Sequence of chain 1.GB:
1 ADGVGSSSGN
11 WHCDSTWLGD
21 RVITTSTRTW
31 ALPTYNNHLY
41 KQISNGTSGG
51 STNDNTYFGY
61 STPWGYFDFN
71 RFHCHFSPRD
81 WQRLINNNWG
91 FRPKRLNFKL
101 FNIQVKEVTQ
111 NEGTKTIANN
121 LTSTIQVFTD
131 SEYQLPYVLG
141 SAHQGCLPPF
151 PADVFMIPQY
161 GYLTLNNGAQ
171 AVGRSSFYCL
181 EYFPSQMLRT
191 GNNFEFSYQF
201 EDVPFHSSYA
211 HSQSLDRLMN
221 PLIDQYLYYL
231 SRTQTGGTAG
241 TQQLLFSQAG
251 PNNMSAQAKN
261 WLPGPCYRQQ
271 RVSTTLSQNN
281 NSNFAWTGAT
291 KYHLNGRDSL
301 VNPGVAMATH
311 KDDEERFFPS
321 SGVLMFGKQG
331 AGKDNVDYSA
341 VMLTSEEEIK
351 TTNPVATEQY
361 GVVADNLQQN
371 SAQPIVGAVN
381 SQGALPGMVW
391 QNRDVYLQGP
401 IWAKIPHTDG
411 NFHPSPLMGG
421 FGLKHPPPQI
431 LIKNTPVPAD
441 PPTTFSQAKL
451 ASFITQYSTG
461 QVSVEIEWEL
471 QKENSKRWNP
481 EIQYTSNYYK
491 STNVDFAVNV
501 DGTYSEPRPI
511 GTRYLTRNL

The small molecule below binds the protein below.
Small molecule (SMILES): Nc1ncnc2c1ncn2[C@H]1C[C@H](O)[C@@H](COP(=O)(O)O)O1

Sequence of chain 1.EB:
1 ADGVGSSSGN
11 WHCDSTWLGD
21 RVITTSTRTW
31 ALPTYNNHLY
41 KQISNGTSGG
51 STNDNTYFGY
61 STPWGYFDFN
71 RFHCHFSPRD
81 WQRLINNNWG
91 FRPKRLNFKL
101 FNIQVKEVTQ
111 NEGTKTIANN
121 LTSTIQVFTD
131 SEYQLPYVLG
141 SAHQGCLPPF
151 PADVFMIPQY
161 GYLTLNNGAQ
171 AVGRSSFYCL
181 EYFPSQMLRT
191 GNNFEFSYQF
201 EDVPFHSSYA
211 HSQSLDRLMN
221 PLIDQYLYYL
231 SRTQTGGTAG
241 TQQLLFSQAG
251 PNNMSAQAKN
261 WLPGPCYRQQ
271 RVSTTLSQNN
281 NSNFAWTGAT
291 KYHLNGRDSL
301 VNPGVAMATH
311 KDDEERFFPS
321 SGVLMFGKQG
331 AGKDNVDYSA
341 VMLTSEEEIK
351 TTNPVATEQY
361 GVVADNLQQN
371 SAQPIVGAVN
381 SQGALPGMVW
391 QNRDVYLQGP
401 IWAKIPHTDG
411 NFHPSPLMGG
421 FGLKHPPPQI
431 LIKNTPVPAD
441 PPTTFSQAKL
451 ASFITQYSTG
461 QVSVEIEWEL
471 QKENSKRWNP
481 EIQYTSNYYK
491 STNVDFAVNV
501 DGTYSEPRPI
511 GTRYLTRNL

Binding-site contacts:
Ligand atom OP2 contacts residue DC1 of chain 1.UF at 2.5 Å (h-bond).
Ligand atom C4' contacts residue DC1 of chain 1.UF at 4.1 Å.
Ligand atom C6 contacts residue SER415 of chain 1.GB at 4.0 Å.
Ligand atom N7 contacts residue SER415 of chain 1.GB at 3.8 Å.
Ligand atom O5' contacts residue DC1 of chain 1.UF at 2.5 Å (h-bond).
Ligand atom C3' contacts residue HIS413 of chain 1.GB at 3.6 Å.
Ligand atom C5' contacts residue HIS413 of chain 1.GB at 3.7 Å.
Ligand atom C1' contacts residue DC1 of chain 1.UF at 3.9 Å.
Ligand atom N9 contacts residue PRO204 of chain 1.GB at 4.2 Å.
Ligand atom C2 contacts residue ILE405 of chain 1.GB at 4.1 Å (hydrophobic).
Ligand atom C5 contacts residue PRO204 of chain 1.GB at 3.9 Å (hydrophobic).
Ligand atom N6 contacts residue GLY420 of chain 1.GB at 4.2 Å.
Ligand atom O4' contacts residue DC1 of chain 1.UF at 3.3 Å.
Ligand atom C5 contacts residue PRO414 of chain 1.GB at 4.1 Å (hydrophobic).
Ligand atom C8 contacts residue HIS413 of chain 1.GB at 3.6 Å.
Ligand atom OP1 contacts residue ASN411 of chain 1.EB at 3.6 Å.
Ligand atom N3 contacts residue PRO414 of chain 1.GB at 3.9 Å.
Ligand atom C5' contacts residue DC1 of chain 1.UF at 3.9 Å.
Ligand atom N6 contacts residue GLY422 of chain 1.GB at 3.1 Å (h-bond).
Ligand atom N6 contacts residue PRO416 of chain 1.GB at 3.9 Å.
Ligand atom P contacts residue DC1 of chain 1.UF at 1.6 Å.
Ligand atom N1 contacts residue GLY422 of chain 1.GB at 3.0 Å (h-bond).
Ligand atom C2 contacts residue GLY422 of chain 1.GB at 3.5 Å.
Ligand atom C5' contacts residue ASP409 of chain 1.EB at 4.0 Å.
Ligand atom N6 contacts residue PHE421 of chain 1.GB at 4.1 Å.
Ligand atom C8 contacts residue PRO204 of chain 1.GB at 4.1 Å (hydrophobic).
Ligand atom C2 contacts residue PRO414 of chain 1.GB at 4.1 Å (hydrophobic).
Ligand atom N6 contacts residue SER415 of chain 1.GB at 3.4 Å.
Ligand atom N7 contacts residue PRO204 of chain 1.GB at 4.0 Å.
Ligand atom OP1 contacts residue DC1 of chain 1.UF at 2.5 Å (h-bond).
Ligand atom N6 contacts residue PRO414 of chain 1.GB at 3.7 Å.
Ligand atom N7 contacts residue HIS413 of chain 1.GB at 4.0 Å.
Ligand atom O5' contacts residue ASP409 of chain 1.EB at 3.6 Å (salt-bridge).
Ligand atom N1 contacts residue PRO414 of chain 1.GB at 3.5 Å (h-bond).
Ligand atom O3' contacts residue HIS413 of chain 1.GB at 4.1 Å.
Ligand atom N1 contacts residue VAL203 of chain 1.GB at 4.0 Å.
Ligand atom C4 contacts residue PRO204 of chain 1.GB at 4.0 Å (hydrophobic).
Ligand atom C2' contacts residue PRO414 of chain 1.GB at 3.5 Å (hydrophobic).
Ligand atom C6 contacts residue PRO414 of chain 1.GB at 3.5 Å (hydrophobic).
Ligand atom C6 contacts residue GLY422 of chain 1.GB at 3.8 Å.